Binding-site contacts:
Ligand atom C3 contacts residue ASN116 of chain 1.A at 3.8 Å.
Ligand atom O3 contacts residue TYR133 of chain 1.A at 4.5 Å.
Ligand atom C7 contacts residue ASN116 of chain 1.A at 4.0 Å.
Ligand atom C5 contacts residue ASN116 of chain 1.A at 3.6 Å.
Ligand atom N2 contacts residue TYR133 of chain 1.A at 4.1 Å.
Ligand atom C7 contacts residue ASP288 of chain 1.A at 4.4 Å.
Ligand atom C2 contacts residue ASN116 of chain 1.A at 2.5 Å.
Ligand atom N2 contacts residue ASP288 of chain 1.A at 4.5 Å.
Ligand atom O5 contacts residue ASN116 of chain 1.A at 2.4 Å (h-bond).
Ligand atom C3 contacts residue TYR133 of chain 1.A at 4.0 Å (hydrophobic).
Ligand atom C4 contacts residue ASN116 of chain 1.A at 4.3 Å.
Ligand atom C1 contacts residue ASN116 of chain 1.A at 1.4 Å.
Ligand atom N2 contacts residue ASN116 of chain 1.A at 2.8 Å (h-bond).
Ligand atom C8 contacts residue ASP288 of chain 1.A at 3.9 Å.
Ligand atom O4 contacts residue TYR133 of chain 1.A at 3.8 Å.

Sequence of chain 1.A:
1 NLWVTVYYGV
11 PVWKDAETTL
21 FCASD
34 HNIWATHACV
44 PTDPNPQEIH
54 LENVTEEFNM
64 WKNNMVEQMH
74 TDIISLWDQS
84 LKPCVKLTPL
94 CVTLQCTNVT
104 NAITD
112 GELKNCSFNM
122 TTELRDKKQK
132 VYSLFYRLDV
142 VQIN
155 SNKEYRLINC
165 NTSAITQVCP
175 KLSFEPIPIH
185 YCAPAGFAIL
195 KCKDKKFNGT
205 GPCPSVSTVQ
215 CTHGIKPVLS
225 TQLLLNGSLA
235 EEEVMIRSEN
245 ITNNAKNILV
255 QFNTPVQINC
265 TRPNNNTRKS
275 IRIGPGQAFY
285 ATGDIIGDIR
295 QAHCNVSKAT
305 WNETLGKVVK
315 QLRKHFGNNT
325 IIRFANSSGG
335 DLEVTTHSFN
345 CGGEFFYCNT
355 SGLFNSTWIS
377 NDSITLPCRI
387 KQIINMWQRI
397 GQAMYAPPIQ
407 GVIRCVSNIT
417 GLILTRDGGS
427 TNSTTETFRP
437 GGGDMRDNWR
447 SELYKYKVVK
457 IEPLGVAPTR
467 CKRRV

The protein below binds the small molecule below.
Small molecule (SMILES): CC(=O)N[C@H]1[C@H](O[C@H]2[C@H](O)[C@@H](NC(C)=O)CO[C@@H]2CO)O[C@H](CO)[C@@H](O[C@@H]2O[C@H](CO)[C@@H](O)[C@H](O)[C@@H]2O)[C@@H]1O